Sequence of chain 2.B:
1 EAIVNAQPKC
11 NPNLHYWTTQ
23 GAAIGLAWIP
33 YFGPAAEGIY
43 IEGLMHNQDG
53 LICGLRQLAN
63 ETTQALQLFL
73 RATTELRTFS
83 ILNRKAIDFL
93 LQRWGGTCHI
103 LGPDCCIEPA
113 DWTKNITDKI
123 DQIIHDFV

Sequence of chain 2.A:
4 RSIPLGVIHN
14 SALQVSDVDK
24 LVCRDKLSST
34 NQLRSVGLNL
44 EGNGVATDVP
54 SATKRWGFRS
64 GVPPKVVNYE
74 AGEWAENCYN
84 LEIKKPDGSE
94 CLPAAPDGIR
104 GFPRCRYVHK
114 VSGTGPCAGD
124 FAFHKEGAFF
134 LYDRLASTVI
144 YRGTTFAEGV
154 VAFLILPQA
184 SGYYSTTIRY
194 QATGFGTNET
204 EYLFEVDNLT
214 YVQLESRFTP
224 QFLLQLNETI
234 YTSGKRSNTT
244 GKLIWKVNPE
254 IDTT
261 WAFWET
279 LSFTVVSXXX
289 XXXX

This protein binds this small molecule.
Small molecule (SMILES): CN(C)CCCN1c2ccccc2CCc2ccccc21

Binding-site contacts:
Ligand atom C12 contacts residue LEU157 of chain 2.A at 3.8 Å (hydrophobic).
Ligand atom C8 contacts residue LEU157 of chain 2.A at 3.7 Å (hydrophobic).
Ligand atom C2 contacts residue LEU157 of chain 2.A at 4.2 Å (hydrophobic).
Ligand atom C17 contacts residue MET47 of chain 2.B at 4.2 Å (hydrophobic).
Ligand atom C16 contacts residue MET47 of chain 2.B at 3.7 Å (hydrophobic).
Ligand atom C4 contacts residue MET47 of chain 2.B at 3.7 Å (hydrophobic).
Ligand atom C14 contacts residue LEU157 of chain 2.A at 4.1 Å (hydrophobic).
Ligand atom C8 contacts residue LEU16 of chain 2.A at 3.5 Å (hydrophobic).
Ligand atom C8 contacts residue ILE11 of chain 2.A at 3.6 Å (hydrophobic).
Ligand atom C9 contacts residue PRO160 of chain 2.A at 4.2 Å (hydrophobic).
Ligand atom C7 contacts residue LEU157 of chain 2.A at 3.6 Å (hydrophobic).
Ligand atom C10 contacts residue PRO160 of chain 2.A at 4.0 Å (hydrophobic).
Ligand atom C11 contacts residue LEU157 of chain 2.A at 4.0 Å (hydrophobic).
Ligand atom C3 contacts residue VAL39 of chain 2.A at 3.9 Å (hydrophobic).
Ligand atom C1 contacts residue LEU159 of chain 2.A at 3.6 Å (hydrophobic).
Ligand atom C10 contacts residue ILE11 of chain 2.A at 3.6 Å (hydrophobic).
Ligand atom C15 contacts residue MET47 of chain 2.B at 3.8 Å (hydrophobic).
Ligand atom C10 contacts residue LEU159 of chain 2.A at 3.5 Å (hydrophobic).
Ligand atom C17 contacts residue IXX1 of chain 2.Q at 3.8 Å.
Ligand atom C11 contacts residue LEU159 of chain 2.A at 4.2 Å (hydrophobic).
Ligand atom C3 contacts residue IXX1 of chain 2.Q at 3.8 Å.
Ligand atom C4 contacts residue LEU14 of chain 2.B at 3.8 Å (hydrophobic).
Ligand atom C13 contacts residue LEU157 of chain 2.A at 4.2 Å (hydrophobic).
Ligand atom C11 contacts residue ILE11 of chain 2.A at 4.2 Å (hydrophobic).
Ligand atom C9 contacts residue ILE158 of chain 2.A at 3.7 Å (hydrophobic).
Ligand atom C4 contacts residue LEU57 of chain 2.B at 4.1 Å (hydrophobic).
Ligand atom C16 contacts residue LEU53 of chain 2.B at 4.2 Å (hydrophobic).
Ligand atom C14 contacts residue MET47 of chain 2.B at 3.9 Å (hydrophobic).
Ligand atom C1 contacts residue LEU157 of chain 2.A at 4.1 Å (hydrophobic).
Ligand atom C6 contacts residue LEU53 of chain 2.B at 4.1 Å (hydrophobic).
Ligand atom C2 contacts residue IXX1 of chain 2.Q at 3.3 Å.
Ligand atom N1 contacts residue MET47 of chain 2.B at 3.8 Å.
Ligand atom C7 contacts residue LEU16 of chain 2.A at 3.5 Å (hydrophobic).
Ligand atom C9 contacts residue LEU159 of chain 2.A at 4.1 Å (hydrophobic).
Ligand atom C18 contacts residue MET47 of chain 2.B at 4.1 Å (hydrophobic).
Ligand atom C5 contacts residue MET47 of chain 2.B at 3.6 Å (hydrophobic).
Ligand atom C9 contacts residue ILE11 of chain 2.A at 3.4 Å (hydrophobic).
Ligand atom C5 contacts residue ILE54 of chain 2.B at 4.2 Å (hydrophobic).
Ligand atom C13 contacts residue MET47 of chain 2.B at 3.6 Å (hydrophobic).
Ligand atom C15 contacts residue IXX1 of chain 2.Q at 4.1 Å.